This small molecule binds to this protein.
Small molecule (SMILES): COc1ccc2c(c1)cc(C(=O)NS(=O)(=O)N1CCOCC1)n2CC(=O)O

Sequence of chain 1.A:
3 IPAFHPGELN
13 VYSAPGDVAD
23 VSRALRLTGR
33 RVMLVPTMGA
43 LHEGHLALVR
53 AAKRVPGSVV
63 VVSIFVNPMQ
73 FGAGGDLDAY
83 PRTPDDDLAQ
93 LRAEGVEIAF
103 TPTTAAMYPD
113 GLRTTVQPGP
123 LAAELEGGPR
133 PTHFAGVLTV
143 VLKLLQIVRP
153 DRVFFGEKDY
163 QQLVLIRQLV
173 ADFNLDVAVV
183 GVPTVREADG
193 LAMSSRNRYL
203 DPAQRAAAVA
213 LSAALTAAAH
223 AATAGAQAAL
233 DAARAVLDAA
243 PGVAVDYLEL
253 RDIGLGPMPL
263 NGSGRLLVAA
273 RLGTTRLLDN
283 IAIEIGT

Binding-site contacts:
Ligand atom OAE contacts residue MET40 of chain 1.A at 3.7 Å.
Ligand atom CAW contacts residue HIS44 of chain 1.A at 3.7 Å.
Ligand atom CAN contacts residue GLN164 of chain 1.A at 3.8 Å.
Ligand atom CAU contacts residue GLY46 of chain 1.A at 3.4 Å.
Ligand atom CAN contacts residue ASP161 of chain 1.A at 3.4 Å.
Ligand atom OAC contacts residue HIS47 of chain 1.A at 3.9 Å.
Ligand atom CAT contacts residue HIS47 of chain 1.A at 3.7 Å.
Ligand atom CAK contacts residue TYR82 of chain 1.A at 3.6 Å (hydrophobic).
Ligand atom OXT contacts residue LYS160 of chain 1.A at 2.8 Å (salt-bridge).
Ligand atom OAQ contacts residue THR186 of chain 1.A at 3.7 Å.
Ligand atom CAM contacts residue TYR82 of chain 1.A at 3.4 Å (hydrophobic).
Ligand atom OAD contacts residue GLN164 of chain 1.A at 2.9 Å (h-bond).
Ligand atom C contacts residue HIS44 of chain 1.A at 3.8 Å.
Ligand atom O contacts residue SER196 of chain 1.A at 3.4 Å.
Ligand atom O contacts residue HIS44 of chain 1.A at 2.8 Å.
Ligand atom CAL contacts residue ASP161 of chain 1.A at 3.5 Å.
Ligand atom CAH contacts residue HIS44 of chain 1.A at 3.6 Å.
Ligand atom C contacts residue LYS160 of chain 1.A at 3.7 Å.
Ligand atom OAQ contacts residue VAL187 of chain 1.A at 3.0 Å (h-bond).
Ligand atom OAQ contacts residue GLY46 of chain 1.A at 3.2 Å.
Ligand atom CAA contacts residue GLY46 of chain 1.A at 3.4 Å.
Ligand atom OXT contacts residue SER196 of chain 1.A at 2.8 Å (h-bond).
Ligand atom CA contacts residue ASP161 of chain 1.A at 3.4 Å.
Ligand atom CA contacts residue LYS160 of chain 1.A at 3.7 Å.
Ligand atom C contacts residue SER196 of chain 1.A at 3.5 Å.
Ligand atom CAK contacts residue ARG198 of chain 1.A at 3.4 Å.
Ligand atom CAH contacts residue MET195 of chain 1.A at 3.4 Å (hydrophobic).
Ligand atom CAG contacts residue HIS44 of chain 1.A at 3.8 Å.
Ligand atom OAR contacts residue ARG198 of chain 1.A at 3.2 Å (salt-bridge).
Ligand atom O contacts residue SER197 of chain 1.A at 3.1 Å (h-bond).
Ligand atom CAJ contacts residue HIS47 of chain 1.A at 3.9 Å.
Ligand atom CAX contacts residue HIS44 of chain 1.A at 3.5 Å.
Ligand atom CAV contacts residue HIS47 of chain 1.A at 3.7 Å.
Ligand atom CAI contacts residue GLY46 of chain 1.A at 3.5 Å.
Ligand atom CAK contacts residue MET40 of chain 1.A at 3.7 Å (hydrophobic).
Ligand atom OAE contacts residue GOL1 of chain 1.H at 3.5 Å (h-bond).
Ligand atom OAD contacts residue GOL1 of chain 1.H at 3.3 Å (h-bond).
Ligand atom CAA contacts residue VAL187 of chain 1.A at 3.7 Å (hydrophobic).
Ligand atom CAA contacts residue PRO185 of chain 1.A at 3.4 Å (hydrophobic).
Ligand atom C contacts residue SER197 of chain 1.A at 3.8 Å.